Sequence of chain 1.A:
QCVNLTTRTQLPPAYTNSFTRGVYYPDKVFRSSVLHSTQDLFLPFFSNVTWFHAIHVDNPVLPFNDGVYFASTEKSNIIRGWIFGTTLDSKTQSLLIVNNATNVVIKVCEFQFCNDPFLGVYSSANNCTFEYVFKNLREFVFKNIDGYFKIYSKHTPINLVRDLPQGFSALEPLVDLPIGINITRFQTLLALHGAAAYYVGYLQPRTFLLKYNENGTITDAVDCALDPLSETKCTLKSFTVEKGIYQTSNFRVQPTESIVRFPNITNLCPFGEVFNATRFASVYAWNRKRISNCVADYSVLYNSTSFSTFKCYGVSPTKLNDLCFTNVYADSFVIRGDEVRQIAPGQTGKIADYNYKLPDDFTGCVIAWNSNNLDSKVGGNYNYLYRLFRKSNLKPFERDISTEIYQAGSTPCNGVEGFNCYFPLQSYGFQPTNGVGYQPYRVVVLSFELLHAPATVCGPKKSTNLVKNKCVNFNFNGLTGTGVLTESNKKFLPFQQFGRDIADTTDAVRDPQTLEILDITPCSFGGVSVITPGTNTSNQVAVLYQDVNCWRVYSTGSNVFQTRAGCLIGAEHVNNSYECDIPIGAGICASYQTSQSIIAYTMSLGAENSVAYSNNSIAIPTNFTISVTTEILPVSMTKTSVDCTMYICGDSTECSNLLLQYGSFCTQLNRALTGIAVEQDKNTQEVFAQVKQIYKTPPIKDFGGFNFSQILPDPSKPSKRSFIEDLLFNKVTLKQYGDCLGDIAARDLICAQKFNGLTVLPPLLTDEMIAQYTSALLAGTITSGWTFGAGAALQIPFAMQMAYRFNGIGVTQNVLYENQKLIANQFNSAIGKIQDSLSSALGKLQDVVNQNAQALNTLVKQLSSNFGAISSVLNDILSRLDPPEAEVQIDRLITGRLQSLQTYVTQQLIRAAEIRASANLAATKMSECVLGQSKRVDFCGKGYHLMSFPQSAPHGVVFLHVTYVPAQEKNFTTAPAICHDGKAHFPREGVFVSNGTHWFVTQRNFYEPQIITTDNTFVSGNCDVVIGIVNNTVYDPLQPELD

Sequence of chain 1.B:
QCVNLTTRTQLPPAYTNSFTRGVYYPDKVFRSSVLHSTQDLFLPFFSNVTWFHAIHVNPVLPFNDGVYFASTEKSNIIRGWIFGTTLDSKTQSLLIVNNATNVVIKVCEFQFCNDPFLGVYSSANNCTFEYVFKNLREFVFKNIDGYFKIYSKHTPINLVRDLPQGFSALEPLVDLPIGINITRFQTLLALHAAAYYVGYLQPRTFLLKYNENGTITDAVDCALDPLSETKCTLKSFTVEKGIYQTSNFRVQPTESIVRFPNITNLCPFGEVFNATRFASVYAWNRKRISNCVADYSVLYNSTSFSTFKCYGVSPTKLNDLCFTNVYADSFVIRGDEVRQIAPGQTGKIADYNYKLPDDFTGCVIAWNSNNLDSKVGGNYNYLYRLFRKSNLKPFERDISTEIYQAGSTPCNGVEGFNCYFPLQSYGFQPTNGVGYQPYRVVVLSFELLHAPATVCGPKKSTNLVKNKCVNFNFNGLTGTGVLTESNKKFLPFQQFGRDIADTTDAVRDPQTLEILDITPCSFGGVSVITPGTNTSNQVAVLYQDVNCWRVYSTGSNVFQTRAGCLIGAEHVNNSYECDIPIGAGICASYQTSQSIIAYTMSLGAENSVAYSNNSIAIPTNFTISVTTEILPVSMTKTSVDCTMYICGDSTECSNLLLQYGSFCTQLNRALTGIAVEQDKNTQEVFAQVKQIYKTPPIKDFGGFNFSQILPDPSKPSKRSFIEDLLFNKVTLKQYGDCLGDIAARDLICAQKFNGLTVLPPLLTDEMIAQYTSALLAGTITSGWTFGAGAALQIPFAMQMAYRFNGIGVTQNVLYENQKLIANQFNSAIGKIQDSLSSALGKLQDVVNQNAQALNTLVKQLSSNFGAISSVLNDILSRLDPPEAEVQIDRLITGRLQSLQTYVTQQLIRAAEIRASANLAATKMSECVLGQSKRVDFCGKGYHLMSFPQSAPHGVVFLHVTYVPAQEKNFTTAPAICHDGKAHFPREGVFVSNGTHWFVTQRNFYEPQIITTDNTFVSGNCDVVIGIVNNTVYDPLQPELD

This small molecule binds to this protein.
Small molecule (SMILES): CC(=O)N[C@@H]1[C@@H](O)[C@H](O)[C@@H](CO)O[C@H]1O

Binding-site contacts:
Ligand atom O4 contacts residue GLN493 of chain 1.A at 3.9 Å.
Ligand atom C2 contacts residue ASN370 of chain 1.B at 2.5 Å.
Ligand atom C5 contacts residue ASN370 of chain 1.B at 3.6 Å.
Ligand atom N2 contacts residue LEU455 of chain 1.A at 3.6 Å.
Ligand atom C8 contacts residue ASN370 of chain 1.B at 3.9 Å.
Ligand atom C4 contacts residue GLN493 of chain 1.A at 4.1 Å.
Ligand atom C4 contacts residue ASN370 of chain 1.B at 4.3 Å.
Ligand atom C7 contacts residue ASN370 of chain 1.B at 3.9 Å.
Ligand atom O7 contacts residue LEU455 of chain 1.A at 4.5 Å.
Ligand atom C1 contacts residue ASN370 of chain 1.B at 1.5 Å.
Ligand atom C2 contacts residue GLN493 of chain 1.A at 4.2 Å.
Ligand atom O7 contacts residue PHE456 of chain 1.A at 3.5 Å.
Ligand atom O5 contacts residue ASN370 of chain 1.B at 2.4 Å (h-bond).
Ligand atom O7 contacts residue TYR489 of chain 1.A at 4.2 Å.
Ligand atom N2 contacts residue ASN370 of chain 1.B at 2.9 Å (h-bond).
Ligand atom C3 contacts residue ASN370 of chain 1.B at 3.8 Å.
Ligand atom N2 contacts residue GLN493 of chain 1.A at 4.0 Å.
Ligand atom C8 contacts residue PHE456 of chain 1.A at 3.8 Å (hydrophobic).
Ligand atom C1 contacts residue GLN493 of chain 1.A at 3.6 Å.
Ligand atom C7 contacts residue LEU455 of chain 1.A at 4.0 Å (hydrophobic).
Ligand atom C7 contacts residue PHE456 of chain 1.A at 3.7 Å (hydrophobic).
Ligand atom C3 contacts residue GLN493 of chain 1.A at 3.8 Å.
Ligand atom C5 contacts residue GLN493 of chain 1.A at 4.0 Å.